Sequence of chain 1.B:
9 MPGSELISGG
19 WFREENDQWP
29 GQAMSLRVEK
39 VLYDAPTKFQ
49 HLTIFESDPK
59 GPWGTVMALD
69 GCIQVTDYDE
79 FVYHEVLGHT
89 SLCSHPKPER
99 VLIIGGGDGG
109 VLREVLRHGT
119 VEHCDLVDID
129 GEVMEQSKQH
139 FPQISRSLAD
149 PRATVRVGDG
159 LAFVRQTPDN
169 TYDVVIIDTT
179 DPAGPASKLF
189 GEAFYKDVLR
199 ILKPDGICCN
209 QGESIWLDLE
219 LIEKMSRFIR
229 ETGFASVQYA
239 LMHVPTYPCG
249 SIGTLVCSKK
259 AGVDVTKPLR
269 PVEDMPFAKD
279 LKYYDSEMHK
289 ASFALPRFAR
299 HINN

Binding-site contacts:
Ligand atom C6 contacts residue ASP179 of chain 1.B at 3.3 Å.
Ligand atom N1 contacts residue TRP27 of chain 1.B at 3.7 Å.
Ligand atom C3 contacts residue TYR245 of chain 1.B at 4.0 Å (hydrophobic).
Ligand atom C4 contacts residue ASP179 of chain 1.B at 3.7 Å.
Ligand atom C4 contacts residue ILE250 of chain 1.B at 3.7 Å (hydrophobic).
Ligand atom C6 contacts residue GLN72 of chain 1.B at 3.6 Å.
Ligand atom C7 contacts residue ILE71 of chain 1.B at 3.8 Å (hydrophobic).
Ligand atom C6 contacts residue CYS70 of chain 1.B at 4.5 Å (hydrophobic).
Ligand atom C1 contacts residue TYR81 of chain 1.B at 3.8 Å (hydrophobic).
Ligand atom C4 contacts residue GLU211 of chain 1.B at 4.3 Å.
Ligand atom C4 contacts residue TYR245 of chain 1.B at 4.4 Å (hydrophobic).
Ligand atom N1 contacts residue CYS70 of chain 1.B at 4.5 Å.
Ligand atom C6 contacts residue ILE71 of chain 1.B at 3.8 Å (hydrophobic).
Ligand atom C5 contacts residue PRO246 of chain 1.B at 4.2 Å (hydrophobic).
Ligand atom C2 contacts residue GLN209 of chain 1.B at 3.7 Å.
Ligand atom N1 contacts residue PRO246 of chain 1.B at 3.6 Å.
Ligand atom C7 contacts residue TYR245 of chain 1.B at 3.8 Å (hydrophobic).
Ligand atom N1 contacts residue ASP179 of chain 1.B at 2.7 Å (salt-bridge).
Ligand atom C5 contacts residue TYR245 of chain 1.B at 3.9 Å (hydrophobic).
Ligand atom C1 contacts residue TYR245 of chain 1.B at 3.6 Å (hydrophobic).
Ligand atom C3 contacts residue GLN209 of chain 1.B at 3.6 Å.
Ligand atom C1 contacts residue ASP176 of chain 1.B at 4.1 Å.
Ligand atom C4 contacts residue GLN209 of chain 1.B at 4.0 Å.
Ligand atom C3 contacts residue ILE250 of chain 1.B at 3.9 Å (hydrophobic).
Ligand atom C5 contacts residue ASP179 of chain 1.B at 3.6 Å.
Ligand atom C2 contacts residue TYR245 of chain 1.B at 4.3 Å (hydrophobic).
Ligand atom C1 contacts residue GLN209 of chain 1.B at 3.7 Å.
Ligand atom C1 contacts residue S4M1 of chain 1.E at 3.6 Å.
Ligand atom C5 contacts residue ILE71 of chain 1.B at 4.1 Å (hydrophobic).
Ligand atom C7 contacts residue GLN72 of chain 1.B at 3.7 Å.
Ligand atom C2 contacts residue THR177 of chain 1.B at 3.6 Å.
Ligand atom C1 contacts residue THR177 of chain 1.B at 3.7 Å.

The small molecule below binds the protein below.
Small molecule (SMILES): CC1CCC(N)CC1